The small molecule below binds the protein below.
Small molecule (SMILES): O=C(O)[C@H]1CCCN1

Sequence of chain 1.B:
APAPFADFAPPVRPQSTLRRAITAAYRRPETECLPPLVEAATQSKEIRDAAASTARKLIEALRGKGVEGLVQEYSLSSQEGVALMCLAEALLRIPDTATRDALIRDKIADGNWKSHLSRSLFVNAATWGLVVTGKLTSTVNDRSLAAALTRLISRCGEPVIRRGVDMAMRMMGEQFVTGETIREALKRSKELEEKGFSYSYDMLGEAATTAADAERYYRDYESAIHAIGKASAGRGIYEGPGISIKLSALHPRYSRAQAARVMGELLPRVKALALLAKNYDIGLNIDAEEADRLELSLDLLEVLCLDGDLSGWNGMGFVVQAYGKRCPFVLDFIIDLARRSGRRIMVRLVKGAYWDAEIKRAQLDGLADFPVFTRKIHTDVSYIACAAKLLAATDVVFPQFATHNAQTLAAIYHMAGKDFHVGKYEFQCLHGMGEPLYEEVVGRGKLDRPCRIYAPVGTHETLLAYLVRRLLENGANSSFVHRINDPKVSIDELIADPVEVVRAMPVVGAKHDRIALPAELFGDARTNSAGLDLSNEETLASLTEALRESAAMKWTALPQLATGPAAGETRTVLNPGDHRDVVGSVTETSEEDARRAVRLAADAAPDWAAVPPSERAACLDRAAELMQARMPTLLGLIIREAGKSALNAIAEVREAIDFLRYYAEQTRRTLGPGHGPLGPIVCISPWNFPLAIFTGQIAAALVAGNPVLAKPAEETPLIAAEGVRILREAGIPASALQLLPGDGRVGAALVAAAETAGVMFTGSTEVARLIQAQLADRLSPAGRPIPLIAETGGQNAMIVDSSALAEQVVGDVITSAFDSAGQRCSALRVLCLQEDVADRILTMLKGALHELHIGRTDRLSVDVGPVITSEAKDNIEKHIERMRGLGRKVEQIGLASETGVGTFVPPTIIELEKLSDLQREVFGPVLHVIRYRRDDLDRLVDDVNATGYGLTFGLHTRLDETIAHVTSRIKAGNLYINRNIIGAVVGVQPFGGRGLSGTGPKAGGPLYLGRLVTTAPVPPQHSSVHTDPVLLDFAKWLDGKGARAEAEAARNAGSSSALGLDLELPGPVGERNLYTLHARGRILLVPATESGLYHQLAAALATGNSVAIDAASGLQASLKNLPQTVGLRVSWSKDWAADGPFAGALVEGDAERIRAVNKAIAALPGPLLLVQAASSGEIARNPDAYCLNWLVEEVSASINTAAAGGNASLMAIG

Binding-site contacts:
Ligand atom CB contacts residue ALA1005 of chain 1.B at 3.9 Å (hydrophobic).
Ligand atom O contacts residue GLY1004 of chain 1.B at 3.7 Å.
Ligand atom CA contacts residue ALA1005 of chain 1.B at 3.6 Å (hydrophobic).
Ligand atom O contacts residue ARG845 of chain 1.B at 3.0 Å (salt-bridge).
Ligand atom CG contacts residue ILE714 of chain 1.B at 4.2 Å (hydrophobic).
Ligand atom OXT contacts residue ILE1003 of chain 1.B at 3.8 Å.
Ligand atom CD contacts residue GLU676 of chain 1.B at 3.1 Å.
Ligand atom CA contacts residue GLU676 of chain 1.B at 3.5 Å.
Ligand atom OXT contacts residue SER847 of chain 1.B at 3.0 Å (h-bond).
Ligand atom CG contacts residue PHE1012 of chain 1.B at 3.5 Å (hydrophobic).
Ligand atom C contacts residue ARG845 of chain 1.B at 3.9 Å.
Ligand atom C contacts residue GLY1004 of chain 1.B at 3.5 Å.
Ligand atom O contacts residue SER847 of chain 1.B at 3.1 Å (h-bond).
Ligand atom OXT contacts residue PHE1012 of chain 1.B at 3.9 Å.
Ligand atom C contacts residue PHE710 of chain 1.B at 4.2 Å (hydrophobic).
Ligand atom CD contacts residue PHE710 of chain 1.B at 3.7 Å (hydrophobic).
Ligand atom N contacts residue GLU676 of chain 1.B at 2.8 Å (salt-bridge).
Ligand atom CD contacts residue ILE714 of chain 1.B at 4.0 Å (hydrophobic).
Ligand atom C contacts residue SER847 of chain 1.B at 3.4 Å.
Ligand atom N contacts residue PHE710 of chain 1.B at 3.5 Å.
Ligand atom C contacts residue ALA1005 of chain 1.B at 3.5 Å (hydrophobic).
Ligand atom CB contacts residue PHE1012 of chain 1.B at 3.5 Å (hydrophobic).
Ligand atom CG contacts residue PHE710 of chain 1.B at 4.4 Å (hydrophobic).
Ligand atom O contacts residue PHE710 of chain 1.B at 3.2 Å.
Ligand atom CA contacts residue PHE710 of chain 1.B at 4.5 Å (hydrophobic).
Ligand atom CA contacts residue GLY1004 of chain 1.B at 4.3 Å.
Ligand atom CG contacts residue GLU676 of chain 1.B at 4.0 Å.
Ligand atom CB contacts residue GLU676 of chain 1.B at 3.7 Å.
Ligand atom OXT contacts residue ALA1005 of chain 1.B at 3.0 Å (h-bond).
Ligand atom OXT contacts residue GLY1004 of chain 1.B at 3.0 Å (h-bond).